This small molecule binds to this protein.
Small molecule (SMILES): CC(=O)N[C@H]1[C@H](O[C@H]2[C@H](O)[C@@H](NC(C)=O)CO[C@@H]2CO)O[C@H](CO)[C@@H](O[C@@H]2O[C@H](CO)[C@@H](O)[C@H](O)[C@@H]2O)[C@@H]1O

Binding-site contacts:
Ligand atom C6 contacts residue NAG2 of chain 3.N at 4.4 Å.
Ligand atom O7 contacts residue VAL431 of chain 3.D at 3.6 Å.
Ligand atom C5 contacts residue NAG2 of chain 3.N at 3.5 Å.
Ligand atom C8 contacts residue NAG1 of chain 3.N at 3.2 Å.
Ligand atom C2 contacts residue NAG1 of chain 3.N at 3.9 Å.
Ligand atom O5 contacts residue ASN280 of chain 3.D at 2.4 Å (h-bond).
Ligand atom O3 contacts residue NAG2 of chain 3.N at 4.2 Å.
Ligand atom C6 contacts residue NAG1 of chain 3.N at 4.1 Å.
Ligand atom O6 contacts residue NAG1 of chain 3.N at 3.0 Å (h-bond).
Ligand atom O7 contacts residue ILE278 of chain 3.D at 4.2 Å.
Ligand atom O6 contacts residue NAG2 of chain 3.N at 4.3 Å.
Ligand atom C5 contacts residue ASN280 of chain 3.D at 3.6 Å.
Ligand atom C1 contacts residue NAG1 of chain 3.N at 3.8 Å.
Ligand atom C8 contacts residue NAG2 of chain 3.N at 3.1 Å.
Ligand atom C7 contacts residue NAG1 of chain 3.N at 4.3 Å.
Ligand atom C7 contacts residue NAG2 of chain 3.N at 4.2 Å.
Ligand atom C1 contacts residue NAG2 of chain 3.N at 3.4 Å.
Ligand atom O7 contacts residue ASN280 of chain 3.D at 4.3 Å.
Ligand atom C2 contacts residue NAG2 of chain 3.N at 3.6 Å.
Ligand atom C6 contacts residue NAG3 of chain 3.N at 3.7 Å.
Ligand atom C8 contacts residue ASN280 of chain 3.D at 3.5 Å.
Ligand atom O5 contacts residue NAG2 of chain 3.N at 4.0 Å.
Ligand atom C7 contacts residue ASN280 of chain 3.D at 3.4 Å.
Ligand atom C1 contacts residue ASN280 of chain 3.D at 1.4 Å.
Ligand atom C7 contacts residue VAL431 of chain 3.D at 4.4 Å (hydrophobic).
Ligand atom C3 contacts residue ASN280 of chain 3.D at 3.8 Å.
Ligand atom C3 contacts residue NAG2 of chain 3.N at 3.1 Å.
Ligand atom C2 contacts residue ASN280 of chain 3.D at 2.5 Å.
Ligand atom C4 contacts residue NAG2 of chain 3.N at 3.6 Å.
Ligand atom O6 contacts residue NAG3 of chain 3.N at 3.1 Å.
Ligand atom C4 contacts residue ASN280 of chain 3.D at 4.2 Å.
Ligand atom O4 contacts residue NAG2 of chain 3.N at 3.8 Å.
Ligand atom O5 contacts residue NAG1 of chain 3.N at 3.5 Å.
Ligand atom C5 contacts residue NAG1 of chain 3.N at 4.5 Å.
Ligand atom N2 contacts residue NAG2 of chain 3.N at 3.8 Å.
Ligand atom N2 contacts residue ASN280 of chain 3.D at 2.9 Å (h-bond).

Sequence of chain 3.D:
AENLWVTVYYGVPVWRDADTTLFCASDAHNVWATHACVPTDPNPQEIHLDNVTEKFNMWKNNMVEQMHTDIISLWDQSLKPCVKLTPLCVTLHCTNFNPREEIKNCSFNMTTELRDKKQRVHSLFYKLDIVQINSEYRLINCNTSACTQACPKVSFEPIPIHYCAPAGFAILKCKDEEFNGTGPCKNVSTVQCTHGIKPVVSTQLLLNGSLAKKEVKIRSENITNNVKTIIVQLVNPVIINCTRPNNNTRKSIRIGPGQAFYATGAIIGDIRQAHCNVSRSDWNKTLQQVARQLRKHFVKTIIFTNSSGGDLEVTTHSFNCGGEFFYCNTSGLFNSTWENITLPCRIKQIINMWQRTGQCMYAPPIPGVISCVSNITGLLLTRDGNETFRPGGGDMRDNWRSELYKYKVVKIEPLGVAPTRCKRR